Binding-site contacts:
Ligand atom OAT contacts residue TYR136 of chain 1.A at 2.6 Å (h-bond).
Ligand atom CAN contacts residue PHE189 of chain 1.A at 3.8 Å (hydrophobic).
Ligand atom NAR contacts residue HIS192 of chain 1.A at 3.3 Å (h-bond).
Ligand atom OAT contacts residue PHE189 of chain 1.A at 3.6 Å.
Ligand atom CAB contacts residue SER292 of chain 1.A at 3.1 Å.
Ligand atom CAP contacts residue TRP212 of chain 1.A at 3.7 Å (hydrophobic).
Ligand atom CAQ contacts residue NI1 of chain 1.C at 3.2 Å.
Ligand atom N contacts residue NI1 of chain 1.C at 2.2 Å (h-bond).
Ligand atom CAP contacts residue PHE189 of chain 1.A at 3.4 Å (hydrophobic).
Ligand atom CAA contacts residue THR293 of chain 1.A at 3.4 Å.
Ligand atom O contacts residue GLU194 of chain 1.A at 3.7 Å.
Ligand atom NAR contacts residue HIS280 of chain 1.A at 3.3 Å (h-bond).
Ligand atom CAA contacts residue SER292 of chain 1.A at 3.5 Å.
Ligand atom CAM contacts residue NI1 of chain 1.C at 3.0 Å.
Ligand atom CAO contacts residue PHE189 of chain 1.A at 3.5 Å (hydrophobic).
Ligand atom CAB contacts residue TYR181 of chain 1.A at 3.3 Å (hydrophobic).
Ligand atom N contacts residue GLU194 of chain 1.A at 3.3 Å (salt-bridge).
Ligand atom CAE contacts residue ASP139 of chain 1.A at 3.6 Å.
Ligand atom CAA contacts residue ASN294 of chain 1.A at 3.5 Å.
Ligand atom C contacts residue GLU194 of chain 1.A at 3.4 Å.
Ligand atom CAL contacts residue NI1 of chain 1.C at 2.9 Å.
Ligand atom NAR contacts residue NI1 of chain 1.C at 2.2 Å (h-bond).
Ligand atom CAQ contacts residue HIS280 of chain 1.A at 3.6 Å.
Ligand atom OAU contacts residue TYR136 of chain 1.A at 3.1 Å (h-bond).
Ligand atom CA contacts residue NI1 of chain 1.C at 3.1 Å.
Ligand atom CAQ contacts residue TRP212 of chain 1.A at 3.6 Å (hydrophobic).
Ligand atom N contacts residue HIS192 of chain 1.A at 3.0 Å (h-bond).
Ligand atom CAS contacts residue PHE189 of chain 1.A at 3.6 Å (hydrophobic).
Ligand atom OAU contacts residue LYS210 of chain 1.A at 2.9 Å (salt-bridge).
Ligand atom CAQ contacts residue PHE189 of chain 1.A at 3.5 Å (hydrophobic).
Ligand atom CAG contacts residue ASP139 of chain 1.A at 3.7 Å.
Ligand atom O contacts residue LYS245 of chain 1.A at 3.1 Å (salt-bridge).
Ligand atom CAE contacts residue TYR181 of chain 1.A at 3.6 Å (hydrophobic).
Ligand atom CAM contacts residue HIS192 of chain 1.A at 3.6 Å.
Ligand atom C contacts residue TYR181 of chain 1.A at 3.7 Å (hydrophobic).
Ligand atom CAS contacts residue TYR136 of chain 1.A at 3.2 Å (hydrophobic).
Ligand atom CAH contacts residue LYS245 of chain 1.A at 3.6 Å.
Ligand atom NAC contacts residue TYR181 of chain 1.A at 3.4 Å (h-bond).
Ligand atom CAL contacts residue HIS192 of chain 1.A at 3.1 Å.
Ligand atom CA contacts residue GLU194 of chain 1.A at 3.1 Å.

This protein binds this small molecule.
Small molecule (SMILES): CCN(/C=C/N(C)C)C(=O)CNCc1cc(C(=O)O)ccn1

Sequence of chain 1.A:
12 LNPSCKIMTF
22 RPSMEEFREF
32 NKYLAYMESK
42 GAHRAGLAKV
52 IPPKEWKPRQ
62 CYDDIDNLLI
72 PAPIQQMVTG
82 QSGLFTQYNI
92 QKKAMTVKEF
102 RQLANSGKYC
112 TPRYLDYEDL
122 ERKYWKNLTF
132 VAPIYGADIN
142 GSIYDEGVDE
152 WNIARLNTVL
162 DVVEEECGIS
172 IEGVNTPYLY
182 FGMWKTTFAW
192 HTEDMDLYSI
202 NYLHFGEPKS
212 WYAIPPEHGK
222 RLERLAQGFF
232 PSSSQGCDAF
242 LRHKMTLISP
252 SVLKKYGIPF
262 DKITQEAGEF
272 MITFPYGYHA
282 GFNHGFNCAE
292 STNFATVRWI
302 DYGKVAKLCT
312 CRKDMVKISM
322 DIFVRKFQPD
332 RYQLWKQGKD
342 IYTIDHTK